Sequence of chain 3.A:
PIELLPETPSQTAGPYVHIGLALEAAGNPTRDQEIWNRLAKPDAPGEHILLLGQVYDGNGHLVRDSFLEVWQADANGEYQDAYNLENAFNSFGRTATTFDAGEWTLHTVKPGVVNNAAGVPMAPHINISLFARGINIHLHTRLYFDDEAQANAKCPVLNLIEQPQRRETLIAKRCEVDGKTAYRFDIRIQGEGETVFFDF

A protein and the small-molecule ligand that binds it are described below.
Small molecule (SMILES): Oc1ccc(F)cc1O

Binding-site contacts:
Ligand atom C5 contacts residue ASN152 of chain 3.A at 4.3 Å.
Ligand atom C1 contacts residue ALA153 of chain 3.A at 4.5 Å (hydrophobic).
Ligand atom C2 contacts residue ARG167 of chain 3.A at 3.8 Å.
Ligand atom O7 contacts residue ALA153 of chain 3.A at 4.0 Å.
Ligand atom O8 contacts residue PRO164 of chain 3.A at 3.5 Å.
Ligand atom F9 contacts residue ILE171 of chain 3.A at 3.4 Å.
Ligand atom F9 contacts residue ARG167 of chain 3.A at 3.9 Å.
Ligand atom C6 contacts residue ALA153 of chain 3.A at 4.4 Å (hydrophobic).
Ligand atom C5 contacts residue ILE171 of chain 3.A at 4.0 Å (hydrophobic).
Ligand atom C4 contacts residue ILE171 of chain 3.A at 4.3 Å (hydrophobic).
Ligand atom C5 contacts residue LEU158 of chain 3.A at 4.4 Å (hydrophobic).
Ligand atom C2 contacts residue PRO164 of chain 3.A at 4.3 Å (hydrophobic).
Ligand atom C5 contacts residue ARG167 of chain 3.A at 3.8 Å.
Ligand atom C6 contacts residue LEU158 of chain 3.A at 4.3 Å (hydrophobic).
Ligand atom C3 contacts residue GLU168 of chain 3.A at 4.1 Å.
Ligand atom C4 contacts residue ARG167 of chain 3.A at 3.8 Å.
Ligand atom C1 contacts residue ARG167 of chain 3.A at 3.4 Å.
Ligand atom C6 contacts residue ASN152 of chain 3.A at 3.9 Å.
Ligand atom O7 contacts residue ASN159 of chain 3.A at 4.2 Å.
Ligand atom C6 contacts residue ARG167 of chain 3.A at 3.8 Å.
Ligand atom O8 contacts residue ARG167 of chain 3.A at 3.8 Å.
Ligand atom C3 contacts residue PRO164 of chain 3.A at 3.9 Å (hydrophobic).
Ligand atom C4 contacts residue GLU168 of chain 3.A at 4.1 Å.
Ligand atom O7 contacts residue ARG167 of chain 3.A at 3.1 Å (salt-bridge).
Ligand atom C3 contacts residue ARG167 of chain 3.A at 4.0 Å.
Ligand atom F9 contacts residue GLU168 of chain 3.A at 3.4 Å.
Ligand atom O7 contacts residue ASN152 of chain 3.A at 4.4 Å.